Sequence of chain 1.C:
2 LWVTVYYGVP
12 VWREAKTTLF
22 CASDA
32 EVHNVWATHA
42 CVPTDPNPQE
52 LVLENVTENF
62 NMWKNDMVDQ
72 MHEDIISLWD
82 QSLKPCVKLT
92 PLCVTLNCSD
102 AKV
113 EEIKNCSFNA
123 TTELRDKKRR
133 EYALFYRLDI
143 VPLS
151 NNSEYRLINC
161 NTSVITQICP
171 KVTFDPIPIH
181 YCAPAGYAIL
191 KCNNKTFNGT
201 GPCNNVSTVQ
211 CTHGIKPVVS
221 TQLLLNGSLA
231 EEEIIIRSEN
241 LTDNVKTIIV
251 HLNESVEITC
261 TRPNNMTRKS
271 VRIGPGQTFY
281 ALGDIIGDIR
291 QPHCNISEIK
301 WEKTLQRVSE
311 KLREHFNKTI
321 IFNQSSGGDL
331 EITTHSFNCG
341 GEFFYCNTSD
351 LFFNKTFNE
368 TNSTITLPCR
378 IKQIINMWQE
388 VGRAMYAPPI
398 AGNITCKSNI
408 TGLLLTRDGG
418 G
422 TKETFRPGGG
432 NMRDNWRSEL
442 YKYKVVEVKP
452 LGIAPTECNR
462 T

Binding-site contacts:
Ligand atom O5 contacts residue ASN400 of chain 1.C at 2.5 Å (h-bond).
Ligand atom N2 contacts residue ASN400 of chain 1.C at 2.8 Å (h-bond).
Ligand atom C7 contacts residue ASN265 of chain 1.C at 4.1 Å.
Ligand atom O3 contacts residue NAG1 of chain 1.BB at 3.9 Å.
Ligand atom O6 contacts residue ASN400 of chain 1.C at 4.1 Å.
Ligand atom O7 contacts residue ASN265 of chain 1.C at 3.0 Å (h-bond).
Ligand atom O7 contacts residue NAG1 of chain 1.BB at 3.4 Å.
Ligand atom C5 contacts residue ASN400 of chain 1.C at 3.7 Å.
Ligand atom C1 contacts residue ASN400 of chain 1.C at 1.4 Å.
Ligand atom C4 contacts residue ASN400 of chain 1.C at 4.3 Å.
Ligand atom C3 contacts residue ASN400 of chain 1.C at 3.8 Å.
Ligand atom C2 contacts residue ASN400 of chain 1.C at 2.5 Å.
Ligand atom C7 contacts residue NAG1 of chain 1.BB at 4.5 Å.
Ligand atom C8 contacts residue PRO263 of chain 1.C at 3.8 Å (hydrophobic).
Ligand atom O7 contacts residue ASN400 of chain 1.C at 4.2 Å.
Ligand atom C7 contacts residue ASN400 of chain 1.C at 3.7 Å.

The small molecule below binds the protein below.
Small molecule (SMILES): CC(=O)N[C@@H]1[C@@H](O)[C@H](O)[C@@H](CO)O[C@H]1O